Sequence of chain 4.B:
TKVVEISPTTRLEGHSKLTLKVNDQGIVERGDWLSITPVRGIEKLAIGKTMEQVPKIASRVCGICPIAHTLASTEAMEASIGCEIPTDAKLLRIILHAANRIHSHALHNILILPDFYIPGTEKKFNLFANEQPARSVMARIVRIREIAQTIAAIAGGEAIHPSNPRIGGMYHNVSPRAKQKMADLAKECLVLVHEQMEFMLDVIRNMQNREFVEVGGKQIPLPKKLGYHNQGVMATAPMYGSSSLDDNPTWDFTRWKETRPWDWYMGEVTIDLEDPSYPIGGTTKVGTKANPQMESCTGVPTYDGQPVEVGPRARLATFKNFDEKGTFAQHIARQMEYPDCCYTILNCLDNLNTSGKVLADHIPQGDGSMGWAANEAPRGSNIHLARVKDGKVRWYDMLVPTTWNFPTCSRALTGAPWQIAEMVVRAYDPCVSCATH

A small-molecule ligand and the protein it binds are described below.
Small molecule (SMILES): N#C[Fe](=C=O)(C#N)[Ni]C#[O+]

Binding-site contacts:
Ligand atom C2 contacts residue CYS435 of chain 4.B at 3.1 Å (hydrophobic).
Ligand atom C3 contacts residue CYS66 of chain 4.B at 3.2 Å (hydrophobic).
Ligand atom N1 contacts residue ALA378 of chain 4.B at 3.4 Å.
Ligand atom O3 contacts residue ASN383 of chain 4.B at 3.1 Å.
Ligand atom O3 contacts residue ALA69 of chain 4.B at 3.6 Å.
Ligand atom FE contacts residue CYS66 of chain 4.B at 2.4 Å.
Ligand atom O contacts residue CYS432 of chain 4.B at 3.3 Å (h-bond).
Ligand atom C3 contacts residue CYS435 of chain 4.B at 3.3 Å (hydrophobic).
Ligand atom O contacts residue ILE65 of chain 4.B at 3.1 Å.
Ligand atom C3 contacts residue HIS70 of chain 4.B at 3.5 Å.
Ligand atom C3 contacts residue VAL401 of chain 4.B at 3.5 Å (hydrophobic).
Ligand atom NI contacts residue CYS66 of chain 4.B at 2.5 Å.
Ligand atom C3 contacts residue ALA378 of chain 4.B at 3.6 Å (hydrophobic).
Ligand atom C contacts residue CYS432 of chain 4.B at 2.8 Å (hydrophobic).
Ligand atom N1 contacts residue ARG380 of chain 4.B at 2.9 Å (salt-bridge).
Ligand atom C contacts residue CYS63 of chain 4.B at 3.1 Å (hydrophobic).
Ligand atom N2 contacts residue CYS432 of chain 4.B at 3.7 Å.
Ligand atom C contacts residue ARG380 of chain 4.B at 3.2 Å.
Ligand atom C2 contacts residue PRO402 of chain 4.B at 3.4 Å (hydrophobic).
Ligand atom N2 contacts residue PRO402 of chain 4.B at 3.3 Å.
Ligand atom FE contacts residue CYS435 of chain 4.B at 2.4 Å.
Ligand atom C3 contacts residue PRO402 of chain 4.B at 3.5 Å (hydrophobic).
Ligand atom C contacts residue CYS66 of chain 4.B at 3.3 Å (hydrophobic).
Ligand atom O3 contacts residue PRO402 of chain 4.B at 3.3 Å.
Ligand atom NI contacts residue CYS435 of chain 4.B at 2.6 Å.
Ligand atom O3 contacts residue ALA378 of chain 4.B at 3.4 Å.
Ligand atom O contacts residue ARG380 of chain 4.B at 2.7 Å (salt-bridge).
Ligand atom C contacts residue ILE65 of chain 4.B at 3.6 Å (hydrophobic).
Ligand atom N1 contacts residue PRO379 of chain 4.B at 3.2 Å.
Ligand atom C1 contacts residue ALA378 of chain 4.B at 3.6 Å (hydrophobic).
Ligand atom O3 contacts residue VAL401 of chain 4.B at 3.5 Å.
Ligand atom N1 contacts residue CYS66 of chain 4.B at 3.5 Å.
Ligand atom O3 contacts residue HIS70 of chain 4.B at 3.5 Å.
Ligand atom NI contacts residue CYS63 of chain 4.B at 2.2 Å.
Ligand atom NI contacts residue CYS432 of chain 4.B at 2.4 Å.
Ligand atom C1 contacts residue ARG380 of chain 4.B at 3.5 Å.
Ligand atom N2 contacts residue THR403 of chain 4.B at 2.8 Å (h-bond).
Ligand atom C1 contacts residue CYS66 of chain 4.B at 3.1 Å (hydrophobic).
Ligand atom N2 contacts residue CYS435 of chain 4.B at 3.4 Å.
Ligand atom C2 contacts residue CYS432 of chain 4.B at 3.6 Å (hydrophobic).